Binding-site contacts:
Ligand atom N2 contacts residue ASN179 of chain 1.A at 3.0 Å (h-bond).
Ligand atom C2 contacts residue ASN179 of chain 1.A at 2.6 Å.
Ligand atom C7 contacts residue THR252 of chain 1.A at 4.2 Å.
Ligand atom O5 contacts residue TRP250 of chain 1.A at 4.1 Å.
Ligand atom C6 contacts residue TRP250 of chain 1.A at 3.7 Å (hydrophobic).
Ligand atom C5 contacts residue THR181 of chain 1.A at 4.2 Å.
Ligand atom C5 contacts residue TRP250 of chain 1.A at 3.9 Å (hydrophobic).
Ligand atom O7 contacts residue ASN179 of chain 1.A at 3.9 Å.
Ligand atom O5 contacts residue ASN179 of chain 1.A at 2.4 Å (h-bond).
Ligand atom C7 contacts residue TRP250 of chain 1.A at 4.5 Å (hydrophobic).
Ligand atom C7 contacts residue ASN179 of chain 1.A at 3.6 Å.
Ligand atom C6 contacts residue THR181 of chain 1.A at 3.9 Å.
Ligand atom C6 contacts residue TRP250 of chain 1.A at 4.3 Å (hydrophobic).
Ligand atom C1 contacts residue ASN179 of chain 1.A at 1.5 Å.
Ligand atom N2 contacts residue THR252 of chain 1.A at 4.0 Å.
Ligand atom C8 contacts residue THR252 of chain 1.A at 3.8 Å.
Ligand atom C5 contacts residue ASN179 of chain 1.A at 3.8 Å.
Ligand atom O5 contacts residue THR181 of chain 1.A at 4.0 Å.
Ligand atom O7 contacts residue TRP250 of chain 1.A at 4.5 Å.
Ligand atom C1 contacts residue TRP250 of chain 1.A at 4.2 Å (hydrophobic).
Ligand atom C3 contacts residue ASN179 of chain 1.A at 3.9 Å.
Ligand atom C8 contacts residue TRP250 of chain 1.A at 3.5 Å (hydrophobic).
Ligand atom C4 contacts residue ASN179 of chain 1.A at 4.3 Å.
Ligand atom O5 contacts residue TRP250 of chain 1.A at 4.4 Å.

Sequence of chain 1.A:
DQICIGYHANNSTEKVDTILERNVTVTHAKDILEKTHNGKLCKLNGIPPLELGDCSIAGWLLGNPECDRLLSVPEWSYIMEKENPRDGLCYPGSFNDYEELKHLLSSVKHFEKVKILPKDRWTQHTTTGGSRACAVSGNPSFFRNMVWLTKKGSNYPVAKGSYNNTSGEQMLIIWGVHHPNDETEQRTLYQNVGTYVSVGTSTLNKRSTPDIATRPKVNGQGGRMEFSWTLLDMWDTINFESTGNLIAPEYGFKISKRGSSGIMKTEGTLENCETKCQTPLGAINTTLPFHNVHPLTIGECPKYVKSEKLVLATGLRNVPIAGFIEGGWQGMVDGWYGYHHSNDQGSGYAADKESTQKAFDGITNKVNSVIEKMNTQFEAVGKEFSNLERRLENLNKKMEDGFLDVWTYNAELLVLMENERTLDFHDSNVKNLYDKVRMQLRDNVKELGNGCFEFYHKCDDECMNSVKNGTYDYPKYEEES

A small-molecule ligand and the protein it binds are described below.
Small molecule (SMILES): CC(=O)N[C@H]1[C@H](O[C@H]2[C@H](O)[C@@H](NC(C)=O)CO[C@@H]2CO[C@@H]2O[C@@H](C)[C@@H](O)[C@@H](O)[C@@H]2O)O[C@H](CO)[C@@H](O)[C@@H]1O